Binding-site contacts:
Ligand atom C13 contacts residue ALA223 of chain 2.A at 3.6 Å (hydrophobic).
Ligand atom C1 contacts residue NAD1 of chain 2.C at 3.4 Å.
Ligand atom O8 contacts residue NAD1 of chain 2.C at 2.5 Å (h-bond).
Ligand atom C14 contacts residue ALA223 of chain 2.A at 3.5 Å (hydrophobic).
Ligand atom C8 contacts residue ALA223 of chain 2.A at 4.1 Å (hydrophobic).
Ligand atom C3 contacts residue ILE273 of chain 2.A at 4.1 Å (hydrophobic).
Ligand atom C6 contacts residue NAD1 of chain 2.C at 3.4 Å.
Ligand atom C5 contacts residue NAD1 of chain 2.C at 3.5 Å.
Ligand atom CL21 contacts residue NAD1 of chain 2.C at 3.4 Å.
Ligand atom C9 contacts residue ILE227 of chain 2.A at 3.6 Å (hydrophobic).
Ligand atom C2 contacts residue NAD1 of chain 2.C at 3.4 Å.
Ligand atom C4 contacts residue ALA224 of chain 2.A at 3.8 Å (hydrophobic).
Ligand atom CL12 contacts residue PHE272 of chain 2.A at 3.7 Å.
Ligand atom C12 contacts residue VAL126 of chain 2.A at 3.5 Å (hydrophobic).
Ligand atom C1 contacts residue TYR171 of chain 2.A at 3.9 Å (hydrophobic).
Ligand atom N20 contacts residue VAL126 of chain 2.A at 3.3 Å.
Ligand atom CL21 contacts residue ALA223 of chain 2.A at 3.8 Å.
Ligand atom C12 contacts residue ALA123 of chain 2.A at 3.3 Å (hydrophobic).
Ligand atom C14 contacts residue ALA121 of chain 2.A at 3.9 Å (hydrophobic).
Ligand atom C4 contacts residue ILE227 of chain 2.A at 3.9 Å (hydrophobic).
Ligand atom CL12 contacts residue TYR171 of chain 2.A at 3.5 Å.
Ligand atom C8 contacts residue ILE227 of chain 2.A at 3.7 Å (hydrophobic).
Ligand atom C4 contacts residue NAD1 of chain 2.C at 3.6 Å.
Ligand atom C13 contacts residue ALA121 of chain 2.A at 3.7 Å (hydrophobic).
Ligand atom CL12 contacts residue NAD1 of chain 2.C at 3.5 Å.
Ligand atom C10 contacts residue ALA223 of chain 2.A at 4.1 Å (hydrophobic).
Ligand atom N20 contacts residue ALA123 of chain 2.A at 3.8 Å.
Ligand atom O9 contacts residue NAD1 of chain 2.C at 3.0 Å (h-bond).
Ligand atom O8 contacts residue MET185 of chain 2.A at 4.1 Å.
Ligand atom C3 contacts residue NAD1 of chain 2.C at 3.1 Å.
Ligand atom C3 contacts residue ILE227 of chain 2.A at 3.7 Å (hydrophobic).
Ligand atom O8 contacts residue LYS189 of chain 2.A at 3.9 Å.
Ligand atom O8 contacts residue TYR181 of chain 2.A at 2.6 Å (h-bond).
Ligand atom C9 contacts residue ALA223 of chain 2.A at 3.9 Å (hydrophobic).
Ligand atom CL21 contacts residue ALA121 of chain 2.A at 3.5 Å.
Ligand atom O13 contacts residue ASN122 of chain 2.A at 3.5 Å (h-bond).
Ligand atom C6 contacts residue TYR181 of chain 2.A at 3.5 Å (hydrophobic).
Ligand atom C1 contacts residue TYR181 of chain 2.A at 3.4 Å (hydrophobic).
Ligand atom C3 contacts residue ALA224 of chain 2.A at 3.7 Å (hydrophobic).
Ligand atom C7 contacts residue NAD1 of chain 2.C at 3.9 Å.

This small molecule binds to this protein.
Small molecule (SMILES): CNC(=O)c1ccc(Oc2ccc(Cl)cc2O)c(Cl)c1

Sequence of chain 2.A:
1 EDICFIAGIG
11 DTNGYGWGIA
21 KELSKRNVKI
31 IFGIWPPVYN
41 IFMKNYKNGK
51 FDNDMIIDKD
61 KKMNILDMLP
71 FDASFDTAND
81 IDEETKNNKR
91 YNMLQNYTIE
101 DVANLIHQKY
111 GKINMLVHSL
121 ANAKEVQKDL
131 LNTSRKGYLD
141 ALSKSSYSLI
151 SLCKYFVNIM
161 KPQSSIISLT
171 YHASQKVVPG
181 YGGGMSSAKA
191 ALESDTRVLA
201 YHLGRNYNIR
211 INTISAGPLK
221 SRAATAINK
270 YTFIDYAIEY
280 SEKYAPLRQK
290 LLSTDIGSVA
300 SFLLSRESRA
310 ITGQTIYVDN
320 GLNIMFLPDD